Binding-site contacts:
Ligand atom O3 contacts residue ALA482 of chain 1.A at 3.5 Å (h-bond).
Ligand atom C1 contacts residue LYS454 of chain 1.A at 3.9 Å.
Ligand atom O4P contacts residue ASN402 of chain 1.A at 3.9 Å.
Ligand atom C1 contacts residue TYR489 of chain 1.A at 3.9 Å (hydrophobic).
Ligand atom C1 contacts residue ALA482 of chain 1.A at 3.6 Å (hydrophobic).
Ligand atom O1P contacts residue ARG457 of chain 1.A at 2.3 Å (salt-bridge).
Ligand atom O4P contacts residue THR403 of chain 1.A at 3.9 Å.
Ligand atom O4P contacts residue ARG405 of chain 1.A at 3.8 Å.
Ligand atom O6P contacts residue THR403 of chain 1.A at 3.0 Å (h-bond).
Ligand atom O4P contacts residue SER401 of chain 1.A at 2.3 Å (h-bond).
Ligand atom O3 contacts residue LYS454 of chain 1.A at 3.1 Å (salt-bridge).
Ligand atom P1 contacts residue ARG457 of chain 1.A at 3.1 Å.
Ligand atom O1 contacts residue GLY488 of chain 1.A at 3.5 Å (h-bond).
Ligand atom C6 contacts residue LEU400 of chain 1.A at 3.1 Å (hydrophobic).
Ligand atom O4 contacts residue HIS481 of chain 1.A at 3.4 Å.
Ligand atom O4 contacts residue LEU400 of chain 1.A at 2.6 Å (h-bond).
Ligand atom P2 contacts residue THR403 of chain 1.A at 3.7 Å.
Ligand atom C6 contacts residue SER406 of chain 1.A at 3.7 Å.
Ligand atom O4 contacts residue ALA490 of chain 1.A at 3.8 Å.
Ligand atom O5P contacts residue ASN402 of chain 1.A at 2.5 Å (h-bond).
Ligand atom P1 contacts residue LYS454 of chain 1.A at 3.3 Å.
Ligand atom P2 contacts residue SER401 of chain 1.A at 3.4 Å.
Ligand atom P2 contacts residue SER406 of chain 1.A at 3.6 Å.
Ligand atom O3 contacts residue LEU400 of chain 1.A at 3.6 Å.
Ligand atom P2 contacts residue ASN402 of chain 1.A at 3.7 Å.
Ligand atom O2P contacts residue ASN402 of chain 1.A at 3.2 Å (h-bond).
Ligand atom O5P contacts residue SER401 of chain 1.A at 3.4 Å (h-bond).
Ligand atom O3P contacts residue LYS454 of chain 1.A at 3.6 Å (salt-bridge).
Ligand atom O1P contacts residue LYS454 of chain 1.A at 2.1 Å (salt-bridge).
Ligand atom O5P contacts residue THR403 of chain 1.A at 2.7 Å (h-bond).
Ligand atom O2 contacts residue ASN402 of chain 1.A at 3.7 Å.
Ligand atom O4P contacts residue SER406 of chain 1.A at 2.7 Å (h-bond).
Ligand atom O6 contacts residue SER406 of chain 1.A at 3.6 Å.
Ligand atom O3 contacts residue HIS481 of chain 1.A at 3.4 Å.
Ligand atom C5 contacts residue LEU400 of chain 1.A at 3.5 Å (hydrophobic).
Ligand atom C6 contacts residue SER401 of chain 1.A at 3.8 Å.
Ligand atom O6P contacts residue ARG405 of chain 1.A at 2.7 Å (salt-bridge).
Ligand atom C3 contacts residue ALA482 of chain 1.A at 3.5 Å (hydrophobic).
Ligand atom C4 contacts residue LEU400 of chain 1.A at 3.1 Å (hydrophobic).
Ligand atom O2P contacts residue ARG457 of chain 1.A at 2.3 Å (salt-bridge).

Sequence of chain 1.A:
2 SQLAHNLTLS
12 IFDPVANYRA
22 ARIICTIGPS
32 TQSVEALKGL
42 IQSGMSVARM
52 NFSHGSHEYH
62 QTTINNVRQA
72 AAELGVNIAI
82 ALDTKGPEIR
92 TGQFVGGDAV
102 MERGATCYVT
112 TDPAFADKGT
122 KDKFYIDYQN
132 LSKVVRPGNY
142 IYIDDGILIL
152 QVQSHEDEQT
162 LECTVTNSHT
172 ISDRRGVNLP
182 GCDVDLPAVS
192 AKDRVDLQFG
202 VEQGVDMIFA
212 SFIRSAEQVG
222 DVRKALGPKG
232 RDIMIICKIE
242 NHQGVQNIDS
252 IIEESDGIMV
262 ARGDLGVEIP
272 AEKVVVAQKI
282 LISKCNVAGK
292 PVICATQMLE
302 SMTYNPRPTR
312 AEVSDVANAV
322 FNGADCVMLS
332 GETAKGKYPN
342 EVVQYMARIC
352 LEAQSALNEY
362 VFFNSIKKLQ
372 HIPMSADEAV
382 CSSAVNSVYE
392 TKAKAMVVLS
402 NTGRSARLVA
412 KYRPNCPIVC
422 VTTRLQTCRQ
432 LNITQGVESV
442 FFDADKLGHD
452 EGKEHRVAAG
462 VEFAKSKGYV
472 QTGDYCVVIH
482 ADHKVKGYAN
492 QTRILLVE

This protein binds this small molecule.
Small molecule (SMILES): O=P(O)(O)OC[C@H]1O[C@@](CO)(OP(=O)(O)O)[C@@H](O)[C@@H]1O